Sequence of chain 17.H:
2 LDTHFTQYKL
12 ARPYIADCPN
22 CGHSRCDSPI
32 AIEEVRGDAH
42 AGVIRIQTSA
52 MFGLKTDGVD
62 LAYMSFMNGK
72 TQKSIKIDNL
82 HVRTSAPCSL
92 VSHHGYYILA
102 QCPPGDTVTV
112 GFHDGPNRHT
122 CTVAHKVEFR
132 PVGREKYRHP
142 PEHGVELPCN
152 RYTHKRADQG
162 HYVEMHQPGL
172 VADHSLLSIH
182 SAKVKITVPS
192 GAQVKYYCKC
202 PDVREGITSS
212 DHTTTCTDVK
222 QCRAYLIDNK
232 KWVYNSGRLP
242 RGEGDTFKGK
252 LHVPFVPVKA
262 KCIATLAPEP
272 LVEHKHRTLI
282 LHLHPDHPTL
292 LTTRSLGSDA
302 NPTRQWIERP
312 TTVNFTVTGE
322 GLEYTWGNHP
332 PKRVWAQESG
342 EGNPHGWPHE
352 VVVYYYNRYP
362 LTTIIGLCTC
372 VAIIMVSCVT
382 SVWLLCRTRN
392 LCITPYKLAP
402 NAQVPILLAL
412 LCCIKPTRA

Binding-site contacts:
Ligand atom C6 contacts residue ASN80 of chain 17.D at 3.8 Å.
Ligand atom C5 contacts residue HIS82 of chain 17.H at 4.0 Å.
Ligand atom C1 contacts residue HIS114 of chain 17.H at 3.5 Å.
Ligand atom OBF contacts residue HIS82 of chain 17.F at 3.9 Å.
Ligand atom OBA contacts residue HIS114 of chain 17.D at 3.0 Å (h-bond).
Ligand atom OAB contacts residue HIS114 of chain 17.H at 3.3 Å.
Ligand atom OBF contacts residue HIS114 of chain 17.F at 3.9 Å.
Ligand atom C2 contacts residue HIS82 of chain 17.D at 4.2 Å.
Ligand atom OBI contacts residue HIS114 of chain 17.F at 3.0 Å (h-bond).
Ligand atom OAF contacts residue HIS82 of chain 17.D at 3.2 Å (h-bond).
Ligand atom C4 contacts residue ASN80 of chain 17.D at 4.0 Å.
Ligand atom O5 contacts residue HIS82 of chain 17.H at 3.2 Å (h-bond).
Ligand atom OBC contacts residue HIS114 of chain 17.D at 4.1 Å.
Ligand atom SBG contacts residue HIS82 of chain 17.F at 4.0 Å.
Ligand atom OAB contacts residue ARG119 of chain 17.H at 3.5 Å.
Ligand atom O3 contacts residue HIS114 of chain 17.D at 3.3 Å (h-bond).
Ligand atom SAG contacts residue HIS82 of chain 17.D at 3.7 Å.
Ligand atom SBG contacts residue HIS114 of chain 17.F at 3.5 Å (h-bond).
Ligand atom OAF contacts residue HIS114 of chain 17.H at 4.1 Å.
Ligand atom O1 contacts residue HIS114 of chain 17.H at 2.8 Å (h-bond).
Ligand atom O3 contacts residue HIS82 of chain 17.D at 3.9 Å.
Ligand atom O4 contacts residue HIS114 of chain 17.D at 3.6 Å.
Ligand atom OAH contacts residue ASN80 of chain 17.D at 3.2 Å (h-bond).
Ligand atom OBE contacts residue HIS82 of chain 17.F at 2.9 Å (h-bond).
Ligand atom O6B contacts residue ASN80 of chain 17.D at 3.0 Å (h-bond).
Ligand atom OBI contacts residue HIS82 of chain 17.F at 2.9 Å.
Ligand atom SBB contacts residue HIS114 of chain 17.D at 4.2 Å.
Ligand atom C1 contacts residue HIS82 of chain 17.H at 3.7 Å.
Ligand atom SBB contacts residue HIS82 of chain 17.F at 3.5 Å (h-bond).
Ligand atom N2 contacts residue HIS114 of chain 17.H at 4.1 Å.
Ligand atom O4 contacts residue ASN80 of chain 17.D at 3.1 Å (h-bond).
Ligand atom SAG contacts residue ASN80 of chain 17.D at 4.3 Å.
Ligand atom O2 contacts residue HIS82 of chain 17.F at 4.0 Å.
Ligand atom O1 contacts residue HIS82 of chain 17.H at 3.6 Å.
Ligand atom OBA contacts residue HIS82 of chain 17.D at 4.3 Å.
Ligand atom SAG contacts residue HIS114 of chain 17.H at 4.1 Å.
Ligand atom OBC contacts residue HIS82 of chain 17.F at 3.2 Å (h-bond).
Ligand atom OBH contacts residue HIS114 of chain 17.F at 3.1 Å (h-bond).
Ligand atom OAH contacts residue HIS82 of chain 17.D at 3.1 Å (h-bond).
Ligand atom C3 contacts residue HIS82 of chain 17.D at 4.3 Å.

Sequence of chain 17.D:
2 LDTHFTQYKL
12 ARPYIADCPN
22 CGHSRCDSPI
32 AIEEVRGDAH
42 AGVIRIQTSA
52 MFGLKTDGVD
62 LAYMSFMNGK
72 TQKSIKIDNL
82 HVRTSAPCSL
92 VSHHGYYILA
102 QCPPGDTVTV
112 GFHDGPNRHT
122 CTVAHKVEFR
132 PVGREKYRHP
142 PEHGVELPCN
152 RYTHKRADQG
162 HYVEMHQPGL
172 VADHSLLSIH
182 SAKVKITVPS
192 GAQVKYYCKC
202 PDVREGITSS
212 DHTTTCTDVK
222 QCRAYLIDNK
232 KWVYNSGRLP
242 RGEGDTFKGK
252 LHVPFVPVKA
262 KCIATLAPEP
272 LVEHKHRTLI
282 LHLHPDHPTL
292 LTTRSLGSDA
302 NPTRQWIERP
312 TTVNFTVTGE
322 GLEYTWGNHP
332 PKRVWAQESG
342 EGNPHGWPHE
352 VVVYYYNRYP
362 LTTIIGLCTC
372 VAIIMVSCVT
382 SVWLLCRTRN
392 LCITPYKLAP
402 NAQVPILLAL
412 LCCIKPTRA

A small-molecule ligand and the protein it binds are described below.
Small molecule (SMILES): O=C(O)[C@@H]1O[C@H](O[C@H]2[C@@H](OS(=O)(=O)O)O[C@@H](O)[C@H](NS(=O)(=O)O)[C@H]2O)[C@@H](OS(=O)(=O)O)[C@H](O)[C@@H]1O

Sequence of chain 17.F:
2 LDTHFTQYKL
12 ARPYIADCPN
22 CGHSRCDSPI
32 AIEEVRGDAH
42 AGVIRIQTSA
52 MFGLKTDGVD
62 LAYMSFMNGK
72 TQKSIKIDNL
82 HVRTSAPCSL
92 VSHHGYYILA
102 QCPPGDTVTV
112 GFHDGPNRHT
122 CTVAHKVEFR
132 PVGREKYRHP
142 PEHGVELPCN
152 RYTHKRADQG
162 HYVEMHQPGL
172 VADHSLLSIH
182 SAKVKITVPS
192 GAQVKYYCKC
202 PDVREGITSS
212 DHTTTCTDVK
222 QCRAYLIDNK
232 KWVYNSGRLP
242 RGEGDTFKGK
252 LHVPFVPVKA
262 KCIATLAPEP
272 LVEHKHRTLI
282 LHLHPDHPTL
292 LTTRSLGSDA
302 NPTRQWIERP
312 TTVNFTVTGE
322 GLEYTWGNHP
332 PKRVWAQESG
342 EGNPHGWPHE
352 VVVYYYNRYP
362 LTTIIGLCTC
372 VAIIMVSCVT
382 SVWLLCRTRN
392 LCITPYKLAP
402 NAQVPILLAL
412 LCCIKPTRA